Sequence of chain 1.A:
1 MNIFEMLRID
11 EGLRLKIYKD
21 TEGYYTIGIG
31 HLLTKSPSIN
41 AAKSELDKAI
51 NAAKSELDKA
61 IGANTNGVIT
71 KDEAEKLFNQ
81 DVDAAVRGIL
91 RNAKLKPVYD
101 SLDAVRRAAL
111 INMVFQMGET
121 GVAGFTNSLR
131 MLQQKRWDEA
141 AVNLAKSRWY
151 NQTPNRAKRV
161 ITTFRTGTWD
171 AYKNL

Binding-site contacts:
Ligand atom NE contacts residue THR65 of chain 1.A at 3.9 Å.
Ligand atom CZ contacts residue VAL68 of chain 1.A at 4.3 Å (hydrophobic).
Ligand atom CD contacts residue ALA63 of chain 1.A at 4.3 Å (hydrophobic).
Ligand atom NH2 contacts residue THR65 of chain 1.A at 3.9 Å.
Ligand atom NH1 contacts residue ILE61 of chain 1.A at 4.3 Å.
Ligand atom NE contacts residue ASN64 of chain 1.A at 3.6 Å.
Ligand atom NH1 contacts residue ALA63 of chain 1.A at 4.0 Å.
Ligand atom CZ contacts residue THR65 of chain 1.A at 4.1 Å.
Ligand atom NH2 contacts residue VAL68 of chain 1.A at 3.2 Å (h-bond).
Ligand atom NH2 contacts residue GLU73 of chain 1.A at 2.9 Å (salt-bridge).
Ligand atom NH1 contacts residue GLU73 of chain 1.A at 2.8 Å (salt-bridge).
Ligand atom CD contacts residue ASN64 of chain 1.A at 3.3 Å.
Ligand atom CZ contacts residue GLU73 of chain 1.A at 3.6 Å.
Ligand atom NH2 contacts residue ILE69 of chain 1.A at 4.0 Å.

This protein binds this small molecule.
Small molecule (SMILES): [H]/N=C(/N)NC